Sequence of chain 3.A:
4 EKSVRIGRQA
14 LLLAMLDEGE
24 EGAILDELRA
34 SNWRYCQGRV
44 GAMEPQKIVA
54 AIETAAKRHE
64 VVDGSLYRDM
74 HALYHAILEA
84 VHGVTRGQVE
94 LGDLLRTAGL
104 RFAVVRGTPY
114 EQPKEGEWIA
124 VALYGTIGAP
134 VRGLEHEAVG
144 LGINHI

Binding-site contacts:
Ligand atom N contacts residue MG1 of chain 2.C at 2.5 Å.
Ligand atom C contacts residue HIS78 of chain 2.A at 3.8 Å.
Ligand atom N contacts residue HIS74 of chain 2.A at 3.2 Å.
Ligand atom OXT contacts residue ARG89 of chain 3.A at 3.2 Å (salt-bridge).
Ligand atom CG contacts residue GLY131 of chain 3.A at 3.7 Å.
Ligand atom O contacts residue HIS139 of chain 3.A at 2.9 Å (h-bond).
Ligand atom ND1 contacts residue ALA132 of chain 3.A at 3.8 Å.
Ligand atom CG contacts residue TYR70 of chain 2.A at 3.7 Å (hydrophobic).
Ligand atom C contacts residue MG1 of chain 2.C at 3.0 Å.
Ligand atom CD2 contacts residue GLY131 of chain 3.A at 3.7 Å.
Ligand atom CA contacts residue TYR77 of chain 2.A at 3.6 Å (hydrophobic).
Ligand atom C contacts residue HIS139 of chain 3.A at 3.6 Å.
Ligand atom CA contacts residue HIS139 of chain 3.A at 4.0 Å.
Ligand atom CG contacts residue ALA132 of chain 3.A at 3.9 Å (hydrophobic).
Ligand atom ND1 contacts residue GLY131 of chain 3.A at 3.8 Å.
Ligand atom C contacts residue ARG99 of chain 3.A at 4.0 Å.
Ligand atom CD2 contacts residue ARG99 of chain 3.A at 3.7 Å.
Ligand atom NE2 contacts residue ALA132 of chain 3.A at 3.6 Å.
Ligand atom CB contacts residue TYR70 of chain 2.A at 3.9 Å (hydrophobic).
Ligand atom C contacts residue ARG89 of chain 3.A at 3.9 Å.
Ligand atom N contacts residue TYR70 of chain 2.A at 3.2 Å (h-bond).
Ligand atom CE1 contacts residue ALA132 of chain 3.A at 3.6 Å (hydrophobic).
Ligand atom O contacts residue ARG89 of chain 3.A at 3.2 Å (salt-bridge).
Ligand atom CE1 contacts residue TYR70 of chain 2.A at 3.6 Å (hydrophobic).
Ligand atom ND1 contacts residue TYR70 of chain 2.A at 2.8 Å (h-bond).
Ligand atom O contacts residue MG1 of chain 2.C at 2.1 Å.
Ligand atom OXT contacts residue ARG99 of chain 3.A at 3.0 Å (salt-bridge).
Ligand atom N contacts residue HIS78 of chain 2.A at 3.2 Å (h-bond).
Ligand atom CA contacts residue HIS78 of chain 2.A at 3.6 Å.
Ligand atom CG contacts residue TYR77 of chain 2.A at 3.7 Å (hydrophobic).
Ligand atom O contacts residue HIS78 of chain 2.A at 3.3 Å (h-bond).
Ligand atom OXT contacts residue ILE130 of chain 3.A at 3.6 Å.
Ligand atom CB contacts residue TYR77 of chain 2.A at 3.9 Å (hydrophobic).
Ligand atom CD2 contacts residue TYR77 of chain 2.A at 3.5 Å (hydrophobic).
Ligand atom NE2 contacts residue TYR77 of chain 2.A at 3.5 Å.
Ligand atom CA contacts residue MG1 of chain 2.C at 3.3 Å.
Ligand atom CD2 contacts residue LEU98 of chain 3.A at 3.9 Å (hydrophobic).
Ligand atom CB contacts residue GLY131 of chain 3.A at 3.8 Å.
Ligand atom CD2 contacts residue ALA132 of chain 3.A at 3.8 Å (hydrophobic).
Ligand atom N contacts residue HIS139 of chain 3.A at 3.2 Å (h-bond).

Sequence of chain 2.A:
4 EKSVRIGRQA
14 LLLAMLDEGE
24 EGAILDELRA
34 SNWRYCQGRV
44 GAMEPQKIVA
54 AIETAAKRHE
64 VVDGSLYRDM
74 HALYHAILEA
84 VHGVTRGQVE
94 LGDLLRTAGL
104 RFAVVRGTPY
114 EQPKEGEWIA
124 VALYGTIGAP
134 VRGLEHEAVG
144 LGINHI

This small molecule binds to this protein.
Small molecule (SMILES): N[C@@H](Cc1c[nH]c[nH+]1)C(=O)O